This small molecule binds to this protein.
Small molecule (SMILES): O=C(O)CCc1ccc2c(c1)O[Cr+]1<-N2=Cc2ccccc2O1

Binding-site contacts:
Ligand atom OB contacts residue GLU24 of chain 1.A at 2.9 Å (salt-bridge).
Ligand atom CR contacts residue HIS20 of chain 1.A at 2.1 Å.
Ligand atom CC4 contacts residue GLY135 of chain 1.A at 3.4 Å.
Ligand atom CC2 contacts residue HIS20 of chain 1.A at 3.4 Å.
Ligand atom CB4 contacts residue ASN204 of chain 1.A at 3.7 Å.
Ligand atom CB2 contacts residue HIS20 of chain 1.A at 3.9 Å.
Ligand atom CB3 contacts residue ALA23 of chain 1.A at 3.9 Å (hydrophobic).
Ligand atom NB contacts residue HIS20 of chain 1.A at 2.9 Å (h-bond).
Ligand atom CB5 contacts residue ARG132 of chain 1.A at 3.7 Å.
Ligand atom CC3 contacts residue GLY135 of chain 1.A at 3.3 Å.
Ligand atom CB5 contacts residue ASN204 of chain 1.A at 3.6 Å.
Ligand atom CGA contacts residue ARG177 of chain 1.A at 3.6 Å.
Ligand atom CC6 contacts residue HIS20 of chain 1.A at 3.9 Å.
Ligand atom CB contacts residue PHE201 of chain 1.A at 3.6 Å (hydrophobic).
Ligand atom CB6 contacts residue VAL131 of chain 1.A at 3.6 Å (hydrophobic).
Ligand atom CB contacts residue HIS20 of chain 1.A at 3.8 Å.
Ligand atom CC2 contacts residue GLY135 of chain 1.A at 3.6 Å.
Ligand atom CGA contacts residue LEU134 of chain 1.A at 3.7 Å (hydrophobic).
Ligand atom CB contacts residue GLY135 of chain 1.A at 4.0 Å.
Ligand atom CB1 contacts residue PHE201 of chain 1.A at 3.7 Å (hydrophobic).
Ligand atom OA contacts residue GLU24 of chain 1.A at 2.8 Å (salt-bridge).
Ligand atom OA contacts residue HIS20 of chain 1.A at 2.9 Å (h-bond).
Ligand atom NB contacts residue GLU24 of chain 1.A at 3.9 Å.
Ligand atom NB contacts residue PHE201 of chain 1.A at 3.8 Å.
Ligand atom CC3 contacts residue VAL131 of chain 1.A at 3.7 Å (hydrophobic).
Ligand atom CC1 contacts residue HIS20 of chain 1.A at 3.2 Å.
Ligand atom O2A contacts residue TYR130 of chain 1.A at 3.8 Å.
Ligand atom O2A contacts residue ARG177 of chain 1.A at 3.5 Å.
Ligand atom CAA contacts residue LEU134 of chain 1.A at 3.7 Å (hydrophobic).
Ligand atom CC4 contacts residue LEU134 of chain 1.A at 3.8 Å (hydrophobic).
Ligand atom OB contacts residue HIS20 of chain 1.A at 2.9 Å (h-bond).
Ligand atom CB contacts residue VAL131 of chain 1.A at 3.5 Å (hydrophobic).
Ligand atom O1A contacts residue LEU134 of chain 1.A at 4.1 Å.
Ligand atom CAA contacts residue SER138 of chain 1.A at 3.6 Å.
Ligand atom CB2 contacts residue PHE201 of chain 1.A at 4.0 Å (hydrophobic).
Ligand atom CR contacts residue GLU24 of chain 1.A at 2.0 Å.
Ligand atom O2A contacts residue LEU134 of chain 1.A at 3.6 Å.
Ligand atom O1A contacts residue ARG177 of chain 1.A at 2.6 Å (salt-bridge).
Ligand atom CB4 contacts residue PHE208 of chain 1.A at 3.8 Å (hydrophobic).
Ligand atom CBA contacts residue TYR130 of chain 1.A at 3.5 Å (hydrophobic).

Sequence of chain 1.A:
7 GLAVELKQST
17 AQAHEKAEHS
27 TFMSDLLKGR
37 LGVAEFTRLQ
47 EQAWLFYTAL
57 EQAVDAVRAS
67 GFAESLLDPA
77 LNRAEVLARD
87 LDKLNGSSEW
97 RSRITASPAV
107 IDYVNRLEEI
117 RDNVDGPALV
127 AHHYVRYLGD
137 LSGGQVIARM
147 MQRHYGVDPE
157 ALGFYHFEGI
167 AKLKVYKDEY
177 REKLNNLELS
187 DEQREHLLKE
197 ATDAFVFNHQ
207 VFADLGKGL